Sequence of chain 1.A:
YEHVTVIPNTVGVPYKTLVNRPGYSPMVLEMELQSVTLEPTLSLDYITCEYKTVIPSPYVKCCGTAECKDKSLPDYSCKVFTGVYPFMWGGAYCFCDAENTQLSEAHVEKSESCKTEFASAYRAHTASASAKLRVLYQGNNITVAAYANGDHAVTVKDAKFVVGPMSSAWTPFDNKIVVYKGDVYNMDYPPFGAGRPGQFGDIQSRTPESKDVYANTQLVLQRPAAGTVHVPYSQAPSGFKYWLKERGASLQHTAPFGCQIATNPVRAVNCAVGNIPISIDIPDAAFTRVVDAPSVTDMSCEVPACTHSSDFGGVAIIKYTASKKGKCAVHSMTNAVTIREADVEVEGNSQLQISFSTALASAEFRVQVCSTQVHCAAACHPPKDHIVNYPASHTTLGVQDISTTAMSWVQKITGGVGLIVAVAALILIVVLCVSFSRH

Binding-site contacts:
Ligand atom C5 contacts residue ASN259 of chain 1.B at 3.7 Å.
Ligand atom C8 contacts residue ASN259 of chain 1.B at 4.1 Å.
Ligand atom N2 contacts residue ASN259 of chain 1.B at 2.9 Å (h-bond).
Ligand atom O6 contacts residue LYS115 of chain 1.A at 4.4 Å.
Ligand atom O6 contacts residue PHE118 of chain 1.A at 3.9 Å.
Ligand atom C1 contacts residue ASN259 of chain 1.B at 1.4 Å.
Ligand atom O7 contacts residue ASN259 of chain 1.B at 3.0 Å (h-bond).
Ligand atom O5 contacts residue ASN259 of chain 1.B at 2.4 Å (h-bond).
Ligand atom C1 contacts residue THR116 of chain 1.A at 3.3 Å.
Ligand atom C5 contacts residue THR116 of chain 1.A at 3.5 Å.
Ligand atom C2 contacts residue ASN259 of chain 1.B at 2.4 Å.
Ligand atom C6 contacts residue LYS115 of chain 1.A at 3.9 Å.
Ligand atom C6 contacts residue THR116 of chain 1.A at 3.5 Å.
Ligand atom C7 contacts residue ASN259 of chain 1.B at 3.1 Å.
Ligand atom C4 contacts residue ASN259 of chain 1.B at 4.2 Å.
Ligand atom C6 contacts residue PHE118 of chain 1.A at 4.4 Å (hydrophobic).
Ligand atom C3 contacts residue ASN259 of chain 1.B at 3.8 Å.
Ligand atom O5 contacts residue THR116 of chain 1.A at 2.6 Å (h-bond).

A small-molecule ligand and the protein it binds are described below.
Small molecule (SMILES): CC(=O)N[C@@H]1[C@@H](O)[C@H](O)[C@@H](CO)O[C@H]1O

Sequence of chain 1.B:
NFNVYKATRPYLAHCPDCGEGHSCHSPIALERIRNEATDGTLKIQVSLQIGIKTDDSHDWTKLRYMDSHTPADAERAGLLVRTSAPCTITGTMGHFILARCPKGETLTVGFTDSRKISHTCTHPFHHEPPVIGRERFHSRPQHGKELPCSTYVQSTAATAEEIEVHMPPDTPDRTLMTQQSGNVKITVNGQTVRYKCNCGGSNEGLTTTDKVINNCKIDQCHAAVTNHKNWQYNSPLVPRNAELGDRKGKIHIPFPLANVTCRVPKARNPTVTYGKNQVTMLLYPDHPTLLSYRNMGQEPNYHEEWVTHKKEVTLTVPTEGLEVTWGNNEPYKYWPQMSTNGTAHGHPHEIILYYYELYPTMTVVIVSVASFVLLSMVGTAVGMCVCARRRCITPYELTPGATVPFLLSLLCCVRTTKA